The small molecule below binds the protein below.
Small molecule (SMILES): c1ccc(C2CCN(CCc3cc4ccccc4[nH]3)CC2)cc1

Sequence of chain 1.A:
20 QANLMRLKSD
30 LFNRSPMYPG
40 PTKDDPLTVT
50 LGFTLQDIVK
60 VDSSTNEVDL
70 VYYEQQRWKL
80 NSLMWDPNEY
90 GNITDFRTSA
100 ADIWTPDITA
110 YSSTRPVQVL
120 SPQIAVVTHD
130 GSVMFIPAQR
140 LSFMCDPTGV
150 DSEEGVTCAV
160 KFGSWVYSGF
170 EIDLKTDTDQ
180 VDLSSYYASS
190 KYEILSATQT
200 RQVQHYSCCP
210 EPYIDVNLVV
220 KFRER

Binding-site contacts:
Ligand atom CAJ contacts residue TYR212 of chain 1.A at 4.5 Å (hydrophobic).
Ligand atom NAQ contacts residue TYR212 of chain 1.A at 4.3 Å.
Ligand atom CAN contacts residue CYS208 of chain 1.A at 4.4 Å (hydrophobic).
Ligand atom CAE contacts residue TYR72 of chain 1.B at 4.1 Å (hydrophobic).
Ligand atom CAK contacts residue SER163 of chain 1.A at 3.9 Å.
Ligand atom CAJ contacts residue CYS208 of chain 1.A at 3.4 Å (hydrophobic).
Ligand atom CAC contacts residue TRP164 of chain 1.A at 4.0 Å (hydrophobic).
Ligand atom CAP contacts residue TYR205 of chain 1.A at 3.8 Å (hydrophobic).
Ligand atom CAG contacts residue SER163 of chain 1.A at 4.4 Å.
Ligand atom CAT contacts residue TRP164 of chain 1.A at 4.3 Å (hydrophobic).
Ligand atom CAR contacts residue TRP164 of chain 1.A at 4.0 Å (hydrophobic).
Ligand atom CAI contacts residue TYR205 of chain 1.A at 4.3 Å (hydrophobic).
Ligand atom CAN contacts residue TYR205 of chain 1.A at 4.5 Å (hydrophobic).
Ligand atom CAM contacts residue TYR205 of chain 1.A at 4.2 Å (hydrophobic).
Ligand atom CAU contacts residue TRP164 of chain 1.A at 4.0 Å (hydrophobic).
Ligand atom CAC contacts residue ILE135 of chain 1.B at 3.3 Å (hydrophobic).
Ligand atom CAK contacts residue TRP164 of chain 1.A at 3.9 Å (hydrophobic).
Ligand atom CAG contacts residue TYR212 of chain 1.A at 4.2 Å (hydrophobic).
Ligand atom CAR contacts residue ILE135 of chain 1.B at 3.6 Å (hydrophobic).
Ligand atom CAJ contacts residue CYS207 of chain 1.A at 3.7 Å (hydrophobic).
Ligand atom CAG contacts residue TYR110 of chain 1.A at 3.5 Å (hydrophobic).
Ligand atom CAX contacts residue TYR205 of chain 1.A at 4.2 Å (hydrophobic).
Ligand atom CAK contacts residue TYR110 of chain 1.A at 3.7 Å (hydrophobic).
Ligand atom CAT contacts residue TYR72 of chain 1.B at 4.4 Å (hydrophobic).
Ligand atom CAD contacts residue ILE135 of chain 1.B at 4.1 Å (hydrophobic).
Ligand atom CAW contacts residue TYR205 of chain 1.A at 4.2 Å (hydrophobic).
Ligand atom CAE contacts residue TRP164 of chain 1.A at 4.2 Å (hydrophobic).
Ligand atom CAO contacts residue TYR205 of chain 1.A at 4.2 Å (hydrophobic).
Ligand atom CAX contacts residue TYR212 of chain 1.A at 4.3 Å (hydrophobic).
Ligand atom CAL contacts residue TYR110 of chain 1.A at 3.9 Å (hydrophobic).
Ligand atom CAV contacts residue TRP164 of chain 1.A at 2.8 Å (hydrophobic).
Ligand atom CAF contacts residue CYS208 of chain 1.A at 4.0 Å (hydrophobic).
Ligand atom CAR contacts residue TYR72 of chain 1.B at 4.1 Å (hydrophobic).
Ligand atom CAF contacts residue CYS207 of chain 1.A at 3.5 Å (hydrophobic).
Ligand atom CAN contacts residue TYR212 of chain 1.A at 3.6 Å (hydrophobic).
Ligand atom CAD contacts residue TRP164 of chain 1.A at 3.1 Å (hydrophobic).
Ligand atom NAQ contacts residue TYR205 of chain 1.A at 4.2 Å.
Ligand atom C17 contacts residue TYR205 of chain 1.A at 4.0 Å (hydrophobic).
Ligand atom N1 contacts residue TYR110 of chain 1.A at 3.9 Å.

Sequence of chain 1.B:
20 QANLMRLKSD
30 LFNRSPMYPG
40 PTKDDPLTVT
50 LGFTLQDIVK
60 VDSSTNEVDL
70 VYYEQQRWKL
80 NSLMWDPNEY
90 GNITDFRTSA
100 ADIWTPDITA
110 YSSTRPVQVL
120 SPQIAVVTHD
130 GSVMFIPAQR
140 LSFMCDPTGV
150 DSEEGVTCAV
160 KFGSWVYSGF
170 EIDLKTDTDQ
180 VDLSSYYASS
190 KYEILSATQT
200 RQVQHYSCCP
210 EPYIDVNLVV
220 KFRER